Sequence of chain 1.A:
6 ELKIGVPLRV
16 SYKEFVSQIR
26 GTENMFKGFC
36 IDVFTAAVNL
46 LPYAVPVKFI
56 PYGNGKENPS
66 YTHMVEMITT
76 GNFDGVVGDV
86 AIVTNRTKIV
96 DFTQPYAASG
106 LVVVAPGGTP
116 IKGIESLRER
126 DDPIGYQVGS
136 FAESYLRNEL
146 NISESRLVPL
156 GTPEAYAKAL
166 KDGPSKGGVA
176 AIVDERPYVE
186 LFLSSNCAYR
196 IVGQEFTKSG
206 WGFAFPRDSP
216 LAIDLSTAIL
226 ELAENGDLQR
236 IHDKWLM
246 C

Binding-site contacts:
Ligand atom O contacts residue PHE136 of chain 1.A at 4.1 Å.
Ligand atom OE1 contacts residue ARG14 of chain 1.A at 2.9 Å (salt-bridge).
Ligand atom OE2 contacts residue GLY134 of chain 1.A at 3.3 Å.
Ligand atom O contacts residue TYR66 of chain 1.A at 3.9 Å.
Ligand atom CA contacts residue TYR183 of chain 1.A at 3.8 Å (hydrophobic).
Ligand atom C contacts residue ARG91 of chain 1.A at 3.5 Å.
Ligand atom C contacts residue GLU180 of chain 1.A at 3.9 Å.
Ligand atom O contacts residue ASP84 of chain 1.A at 3.8 Å.
Ligand atom O contacts residue ARG91 of chain 1.A at 2.8 Å (salt-bridge).
Ligand atom O contacts residue ALA86 of chain 1.A at 3.2 Å (h-bond).
Ligand atom CD contacts residue GLN132 of chain 1.A at 3.4 Å.
Ligand atom CD contacts residue ARG14 of chain 1.A at 3.7 Å.
Ligand atom CD contacts residue VAL133 of chain 1.A at 3.1 Å (hydrophobic).
Ligand atom OXT contacts residue GLY134 of chain 1.A at 4.0 Å.
Ligand atom OE2 contacts residue SER135 of chain 1.A at 3.0 Å (h-bond).
Ligand atom CG contacts residue ARG14 of chain 1.A at 3.8 Å.
Ligand atom O contacts residue VAL85 of chain 1.A at 4.1 Å.
Ligand atom OE1 contacts residue TYR66 of chain 1.A at 3.6 Å.
Ligand atom OE1 contacts residue ASN63 of chain 1.A at 3.3 Å.
Ligand atom OXT contacts residue SER135 of chain 1.A at 3.4 Å.
Ligand atom OXT contacts residue TYR66 of chain 1.A at 3.7 Å.
Ligand atom CG contacts residue TYR183 of chain 1.A at 3.6 Å (hydrophobic).
Ligand atom N contacts residue ASP84 of chain 1.A at 2.8 Å (salt-bridge).
Ligand atom C contacts residue TYR66 of chain 1.A at 3.9 Å (hydrophobic).
Ligand atom N contacts residue TRP206 of chain 1.A at 4.1 Å.
Ligand atom OXT contacts residue ARG91 of chain 1.A at 2.7 Å (salt-bridge).
Ligand atom N contacts residue GLU180 of chain 1.A at 2.9 Å (salt-bridge).
Ligand atom CA contacts residue GLU180 of chain 1.A at 3.3 Å.
Ligand atom CB contacts residue TYR66 of chain 1.A at 3.5 Å (hydrophobic).
Ligand atom C contacts residue PHE136 of chain 1.A at 3.9 Å (hydrophobic).
Ligand atom CD contacts residue TYR66 of chain 1.A at 3.9 Å (hydrophobic).
Ligand atom OXT contacts residue PHE136 of chain 1.A at 3.1 Å (h-bond).
Ligand atom OE1 contacts residue VAL133 of chain 1.A at 3.3 Å (h-bond).
Ligand atom CB contacts residue TYR183 of chain 1.A at 3.9 Å (hydrophobic).
Ligand atom CA contacts residue ASP84 of chain 1.A at 4.1 Å.
Ligand atom OE2 contacts residue VAL133 of chain 1.A at 2.3 Å (h-bond).
Ligand atom CG contacts residue GLN132 of chain 1.A at 3.7 Å.
Ligand atom OE2 contacts residue GLN132 of chain 1.A at 3.4 Å.
Ligand atom N contacts residue TYR183 of chain 1.A at 2.8 Å (h-bond).
Ligand atom OE1 contacts residue GLN132 of chain 1.A at 3.2 Å (h-bond).

The small molecule below binds the protein below.
Small molecule (SMILES): N[C@@H](CCC(=O)O)C(=O)O